Binding-site contacts:
Ligand atom C3 contacts residue ASN171 of chain 1.A at 3.8 Å.
Ligand atom C1 contacts residue ASN171 of chain 1.A at 1.4 Å.
Ligand atom C7 contacts residue ASN171 of chain 1.A at 3.8 Å.
Ligand atom N2 contacts residue ASN171 of chain 1.A at 3.0 Å (h-bond).
Ligand atom C2 contacts residue ASN171 of chain 1.A at 2.5 Å.
Ligand atom C4 contacts residue ASN171 of chain 1.A at 4.2 Å.
Ligand atom C5 contacts residue ASN171 of chain 1.A at 3.7 Å.
Ligand atom O5 contacts residue ASN171 of chain 1.A at 2.3 Å (h-bond).
Ligand atom O7 contacts residue ASN171 of chain 1.A at 4.2 Å.

Sequence of chain 1.A:
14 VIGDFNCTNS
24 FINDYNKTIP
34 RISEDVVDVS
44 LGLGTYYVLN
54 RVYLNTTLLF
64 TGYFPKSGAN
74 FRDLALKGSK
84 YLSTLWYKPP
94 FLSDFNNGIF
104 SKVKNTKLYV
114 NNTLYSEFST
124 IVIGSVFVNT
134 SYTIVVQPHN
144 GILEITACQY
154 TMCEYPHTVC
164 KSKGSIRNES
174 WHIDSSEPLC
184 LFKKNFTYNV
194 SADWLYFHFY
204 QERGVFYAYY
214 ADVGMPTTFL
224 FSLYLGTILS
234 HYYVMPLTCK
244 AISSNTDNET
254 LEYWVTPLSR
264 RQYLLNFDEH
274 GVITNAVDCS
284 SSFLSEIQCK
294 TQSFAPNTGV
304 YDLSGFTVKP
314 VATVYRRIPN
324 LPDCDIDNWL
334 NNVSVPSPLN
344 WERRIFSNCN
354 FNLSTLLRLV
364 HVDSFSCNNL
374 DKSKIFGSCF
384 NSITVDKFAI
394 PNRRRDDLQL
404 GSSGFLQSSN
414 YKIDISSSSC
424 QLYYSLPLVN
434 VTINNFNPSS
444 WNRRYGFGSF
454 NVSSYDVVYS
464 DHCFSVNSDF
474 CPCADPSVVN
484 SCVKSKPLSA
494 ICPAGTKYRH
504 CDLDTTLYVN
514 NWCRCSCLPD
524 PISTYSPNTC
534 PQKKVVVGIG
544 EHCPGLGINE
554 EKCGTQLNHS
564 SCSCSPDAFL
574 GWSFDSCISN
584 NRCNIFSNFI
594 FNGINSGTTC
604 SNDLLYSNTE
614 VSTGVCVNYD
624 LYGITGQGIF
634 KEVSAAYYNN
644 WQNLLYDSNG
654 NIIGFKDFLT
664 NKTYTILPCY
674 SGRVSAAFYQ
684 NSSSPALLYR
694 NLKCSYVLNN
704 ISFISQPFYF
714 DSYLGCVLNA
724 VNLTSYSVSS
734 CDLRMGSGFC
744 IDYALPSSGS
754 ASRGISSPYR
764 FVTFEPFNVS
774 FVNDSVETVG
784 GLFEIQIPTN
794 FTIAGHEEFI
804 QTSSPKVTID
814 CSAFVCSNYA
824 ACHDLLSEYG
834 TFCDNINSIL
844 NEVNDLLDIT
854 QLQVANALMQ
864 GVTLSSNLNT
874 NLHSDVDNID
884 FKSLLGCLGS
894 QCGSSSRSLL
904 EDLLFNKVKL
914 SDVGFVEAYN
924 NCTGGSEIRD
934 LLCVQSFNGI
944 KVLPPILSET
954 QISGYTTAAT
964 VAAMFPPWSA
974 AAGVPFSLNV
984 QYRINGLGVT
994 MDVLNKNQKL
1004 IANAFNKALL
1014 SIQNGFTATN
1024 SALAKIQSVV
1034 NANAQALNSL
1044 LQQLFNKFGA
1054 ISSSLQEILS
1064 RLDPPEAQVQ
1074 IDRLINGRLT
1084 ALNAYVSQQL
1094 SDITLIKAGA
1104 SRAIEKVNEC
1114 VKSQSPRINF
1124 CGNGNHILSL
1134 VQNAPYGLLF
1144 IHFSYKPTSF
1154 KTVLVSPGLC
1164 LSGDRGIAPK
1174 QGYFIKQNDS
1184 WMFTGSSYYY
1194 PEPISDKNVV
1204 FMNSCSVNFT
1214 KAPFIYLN

The small molecule below binds the protein below.
Small molecule (SMILES): CC(=O)N[C@@H]1[C@@H](O)[C@H](O)[C@@H](CO)O[C@H]1O